Binding-site contacts:
Ligand atom O4 contacts residue MG1 of chain 1.H at 2.3 Å.
Ligand atom C2 contacts residue TRP136 of chain 1.B at 3.7 Å (hydrophobic).
Ligand atom C3 contacts residue ASP291 of chain 1.B at 3.7 Å.
Ligand atom C4 contacts residue GLU180 of chain 1.B at 3.5 Å.
Ligand atom O2 contacts residue GLU180 of chain 1.B at 3.2 Å (salt-bridge).
Ligand atom C4 contacts residue TRP136 of chain 1.B at 4.0 Å (hydrophobic).
Ligand atom C5 contacts residue TRP136 of chain 1.B at 4.1 Å (hydrophobic).
Ligand atom C5 contacts residue HIS53 of chain 1.B at 3.2 Å.
Ligand atom O1 contacts residue HIS219 of chain 1.B at 3.4 Å (h-bond).
Ligand atom O4 contacts residue GLU180 of chain 1.B at 2.5 Å (salt-bridge).
Ligand atom O3 contacts residue MG1 of chain 1.H at 3.8 Å.
Ligand atom C3 contacts residue TRP136 of chain 1.B at 3.8 Å (hydrophobic).
Ligand atom C1 contacts residue TRP136 of chain 1.B at 3.8 Å (hydrophobic).
Ligand atom O2 contacts residue MG1 of chain 1.H at 2.3 Å.
Ligand atom O5 contacts residue TRP136 of chain 1.B at 3.6 Å.
Ligand atom O4 contacts residue GLU216 of chain 1.B at 4.3 Å.
Ligand atom O5 contacts residue HIS53 of chain 1.B at 2.8 Å (h-bond).
Ligand atom C5 contacts residue TRP15 of chain 1.B at 4.3 Å (hydrophobic).
Ligand atom C2 contacts residue ASP291 of chain 1.B at 3.9 Å.
Ligand atom O2 contacts residue GLU216 of chain 1.B at 3.2 Å (salt-bridge).
Ligand atom C4 contacts residue MG1 of chain 1.H at 3.4 Å.
Ligand atom C2 contacts residue HIS219 of chain 1.B at 4.3 Å.
Ligand atom C2 contacts residue MG1 of chain 1.H at 3.5 Å.
Ligand atom C1 contacts residue PHE25 of chain 1.A at 4.0 Å (hydrophobic).
Ligand atom O1 contacts residue LYS182 of chain 1.B at 3.2 Å (salt-bridge).
Ligand atom O1 contacts residue TRP136 of chain 1.B at 3.9 Å.
Ligand atom C2 contacts residue GLU180 of chain 1.B at 4.1 Å.
Ligand atom O1 contacts residue PHE25 of chain 1.A at 4.0 Å.
Ligand atom O2 contacts residue HIS219 of chain 1.B at 3.6 Å.
Ligand atom C5 contacts residue THR89 of chain 1.B at 4.0 Å.
Ligand atom O3 contacts residue TRP15 of chain 1.B at 3.4 Å (h-bond).
Ligand atom O5 contacts residue PHE93 of chain 1.B at 3.9 Å.
Ligand atom O3 contacts residue ASP291 of chain 1.B at 2.9 Å (salt-bridge).
Ligand atom C4 contacts residue ASP291 of chain 1.B at 3.7 Å.
Ligand atom O5 contacts residue THR89 of chain 1.B at 3.9 Å.
Ligand atom C5 contacts residue GLU180 of chain 1.B at 4.2 Å.
Ligand atom O4 contacts residue ASP244 of chain 1.B at 3.2 Å (salt-bridge).
Ligand atom O4 contacts residue ASP291 of chain 1.B at 3.0 Å (salt-bridge).
Ligand atom C3 contacts residue MG1 of chain 1.H at 3.8 Å.
Ligand atom O2 contacts residue ASP291 of chain 1.B at 2.8 Å (salt-bridge).

Sequence of chain 1.A:
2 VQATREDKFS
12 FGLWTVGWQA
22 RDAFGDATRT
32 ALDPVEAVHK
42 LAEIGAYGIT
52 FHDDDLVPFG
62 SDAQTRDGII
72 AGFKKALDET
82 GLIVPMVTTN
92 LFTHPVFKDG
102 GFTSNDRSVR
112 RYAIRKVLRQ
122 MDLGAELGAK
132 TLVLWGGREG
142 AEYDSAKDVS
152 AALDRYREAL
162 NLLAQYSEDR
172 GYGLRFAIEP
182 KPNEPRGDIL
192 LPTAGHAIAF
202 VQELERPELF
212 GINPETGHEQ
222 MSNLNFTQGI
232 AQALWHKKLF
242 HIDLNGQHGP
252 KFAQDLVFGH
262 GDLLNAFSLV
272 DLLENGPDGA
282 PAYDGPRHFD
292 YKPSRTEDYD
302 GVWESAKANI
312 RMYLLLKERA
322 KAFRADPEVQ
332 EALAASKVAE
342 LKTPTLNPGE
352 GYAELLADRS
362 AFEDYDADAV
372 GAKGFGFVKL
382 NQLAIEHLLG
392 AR

Sequence of chain 1.B:
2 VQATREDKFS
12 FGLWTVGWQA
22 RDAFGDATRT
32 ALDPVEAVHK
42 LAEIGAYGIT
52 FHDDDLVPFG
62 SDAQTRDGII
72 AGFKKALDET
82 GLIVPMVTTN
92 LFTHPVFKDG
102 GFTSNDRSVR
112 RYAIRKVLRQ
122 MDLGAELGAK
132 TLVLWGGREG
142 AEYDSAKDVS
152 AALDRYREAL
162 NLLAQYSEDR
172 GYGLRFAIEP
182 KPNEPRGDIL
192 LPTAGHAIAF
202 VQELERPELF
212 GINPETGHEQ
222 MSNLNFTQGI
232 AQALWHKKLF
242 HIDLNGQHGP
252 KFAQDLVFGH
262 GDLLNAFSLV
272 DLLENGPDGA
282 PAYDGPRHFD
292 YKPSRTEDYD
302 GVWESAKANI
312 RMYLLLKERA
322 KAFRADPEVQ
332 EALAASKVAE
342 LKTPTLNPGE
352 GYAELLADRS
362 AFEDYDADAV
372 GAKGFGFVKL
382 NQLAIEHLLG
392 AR

A small-molecule ligand and the protein it binds are described below.
Small molecule (SMILES): O=C[C@H](O)[C@@H](O)[C@H](O)CO